Binding-site contacts:
Ligand atom C7 contacts residue ASN91 of chain 1.G at 3.4 Å.
Ligand atom C3 contacts residue ASN91 of chain 1.G at 3.9 Å.
Ligand atom C4 contacts residue ASN91 of chain 1.G at 4.3 Å.
Ligand atom C2 contacts residue ASN91 of chain 1.G at 2.6 Å.
Ligand atom N2 contacts residue ASN91 of chain 1.G at 3.1 Å (h-bond).
Ligand atom O7 contacts residue ASN91 of chain 1.G at 3.4 Å (h-bond).
Ligand atom C8 contacts residue GLY90 of chain 1.G at 3.9 Å.
Ligand atom C8 contacts residue ASN87 of chain 1.G at 3.2 Å.
Ligand atom O7 contacts residue GLY90 of chain 1.G at 3.4 Å.
Ligand atom O5 contacts residue ASN91 of chain 1.G at 2.4 Å (h-bond).
Ligand atom C7 contacts residue GLY90 of chain 1.G at 4.0 Å.
Ligand atom N2 contacts residue ASN87 of chain 1.G at 4.3 Å.
Ligand atom C1 contacts residue ASN91 of chain 1.G at 1.5 Å.
Ligand atom C8 contacts residue ASN91 of chain 1.G at 4.3 Å.
Ligand atom C5 contacts residue ASN91 of chain 1.G at 3.6 Å.

Sequence of chain 1.G:
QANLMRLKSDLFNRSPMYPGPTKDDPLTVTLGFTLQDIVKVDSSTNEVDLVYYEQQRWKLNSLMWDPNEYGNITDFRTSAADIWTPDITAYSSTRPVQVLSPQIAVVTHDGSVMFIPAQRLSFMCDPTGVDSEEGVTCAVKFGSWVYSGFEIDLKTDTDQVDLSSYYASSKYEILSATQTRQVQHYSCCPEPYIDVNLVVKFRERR

A small-molecule ligand and the protein it binds are described below.
Small molecule (SMILES): CC(=O)N[C@@H]1[C@@H](O)[C@H](O)[C@@H](CO)O[C@H]1O